Sequence of chain 1.A:
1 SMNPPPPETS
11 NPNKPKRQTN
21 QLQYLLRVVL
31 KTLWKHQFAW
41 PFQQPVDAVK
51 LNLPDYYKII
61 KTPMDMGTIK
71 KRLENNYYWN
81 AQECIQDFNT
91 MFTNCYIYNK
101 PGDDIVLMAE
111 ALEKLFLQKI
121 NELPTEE

A protein and the small-molecule ligand that binds it are described below.
Small molecule (SMILES): COc1ccccc1Oc1nccc(-c2c(-c3ccc(F)cc3)ncn2C2CCNCC2)n1

Binding-site contacts:
Ligand atom C29 contacts residue TYR56 of chain 1.A at 3.3 Å (hydrophobic).
Ligand atom C29 contacts residue VAL46 of chain 1.A at 3.7 Å (hydrophobic).
Ligand atom C31 contacts residue PRO41 of chain 1.A at 3.6 Å (hydrophobic).
Ligand atom C32 contacts residue ILE105 of chain 1.A at 3.8 Å (hydrophobic).
Ligand atom C01 contacts residue MET108 of chain 1.A at 3.7 Å (hydrophobic).
Ligand atom C22 contacts residue LEU53 of chain 1.A at 3.9 Å (hydrophobic).
Ligand atom C31 contacts residue PHE42 of chain 1.A at 3.4 Å (hydrophobic).
Ligand atom N18 contacts residue ILE105 of chain 1.A at 4.0 Å.
Ligand atom C13 contacts residue LEU51 of chain 1.A at 3.6 Å (hydrophobic).
Ligand atom C30 contacts residue PHE42 of chain 1.A at 3.7 Å (hydrophobic).
Ligand atom C19 contacts residue ASN99 of chain 1.A at 3.1 Å.
Ligand atom C07 contacts residue LEU51 of chain 1.A at 3.8 Å (hydrophobic).
Ligand atom C12 contacts residue LEU51 of chain 1.A at 3.6 Å (hydrophobic).
Ligand atom C29 contacts residue CYS95 of chain 1.A at 3.8 Å (hydrophobic).
Ligand atom F33 contacts residue PHE42 of chain 1.A at 3.5 Å.
Ligand atom C19 contacts residue ILE105 of chain 1.A at 4.0 Å (hydrophobic).
Ligand atom N11 contacts residue PRO41 of chain 1.A at 3.8 Å.
Ligand atom C17 contacts residue ILE105 of chain 1.A at 3.8 Å (hydrophobic).
Ligand atom C27 contacts residue VAL46 of chain 1.A at 4.0 Å (hydrophobic).
Ligand atom C08 contacts residue TRP40 of chain 1.A at 4.0 Å (hydrophobic).
Ligand atom C27 contacts residue ILE105 of chain 1.A at 4.0 Å (hydrophobic).
Ligand atom C01 contacts residue ILE105 of chain 1.A at 3.7 Å (hydrophobic).
Ligand atom O02 contacts residue ILE105 of chain 1.A at 3.9 Å.
Ligand atom N18 contacts residue ASN99 of chain 1.A at 3.0 Å (h-bond).
Ligand atom F33 contacts residue MET91 of chain 1.A at 3.6 Å.
Ligand atom C01 contacts residue TRP40 of chain 1.A at 3.6 Å (hydrophobic).
Ligand atom O02 contacts residue PRO41 of chain 1.A at 4.0 Å.
Ligand atom C32 contacts residue PRO41 of chain 1.A at 4.0 Å (hydrophobic).
Ligand atom C28 contacts residue TYR56 of chain 1.A at 3.5 Å (hydrophobic).
Ligand atom C03 contacts residue TRP40 of chain 1.A at 3.8 Å (hydrophobic).
Ligand atom C30 contacts residue VAL46 of chain 1.A at 3.9 Å (hydrophobic).
Ligand atom O09 contacts residue TRP40 of chain 1.A at 3.5 Å.
Ligand atom N11 contacts residue LEU51 of chain 1.A at 3.8 Å.
Ligand atom N15 contacts residue LEU51 of chain 1.A at 4.1 Å.
Ligand atom O02 contacts residue TRP40 of chain 1.A at 3.4 Å.
Ligand atom C28 contacts residue VAL46 of chain 1.A at 3.7 Å (hydrophobic).
Ligand atom C16 contacts residue ILE105 of chain 1.A at 3.9 Å (hydrophobic).
Ligand atom C10 contacts residue LEU51 of chain 1.A at 4.0 Å (hydrophobic).
Ligand atom C12 contacts residue PRO41 of chain 1.A at 3.6 Å (hydrophobic).
Ligand atom C14 contacts residue LEU51 of chain 1.A at 3.9 Å (hydrophobic).